Sequence of chain 1.C:
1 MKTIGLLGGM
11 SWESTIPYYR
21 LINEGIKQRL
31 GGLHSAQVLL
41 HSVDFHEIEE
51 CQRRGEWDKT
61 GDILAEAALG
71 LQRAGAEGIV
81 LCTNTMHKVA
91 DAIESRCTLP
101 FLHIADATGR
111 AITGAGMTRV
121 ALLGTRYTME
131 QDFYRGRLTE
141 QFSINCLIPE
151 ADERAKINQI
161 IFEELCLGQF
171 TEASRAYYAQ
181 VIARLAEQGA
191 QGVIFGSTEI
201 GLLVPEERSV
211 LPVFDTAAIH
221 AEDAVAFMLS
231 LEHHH

Binding-site contacts:
Ligand atom OE2 contacts residue GLN52 of chain 1.C at 3.9 Å.
Ligand atom CB contacts residue THR198 of chain 1.C at 3.4 Å.
Ligand atom OE1 contacts residue GLN52 of chain 1.C at 3.7 Å.
Ligand atom OE1 contacts residue PHE45 of chain 1.C at 3.8 Å.
Ligand atom C contacts residue SER197 of chain 1.C at 3.2 Å.
Ligand atom O contacts residue THR83 of chain 1.C at 3.7 Å.
Ligand atom CD contacts residue PHE45 of chain 1.C at 3.5 Å (hydrophobic).
Ligand atom OXT contacts residue GLU199 of chain 1.C at 3.8 Å.
Ligand atom C contacts residue GLU199 of chain 1.C at 4.0 Å.
Ligand atom OE2 contacts residue PHE45 of chain 1.C at 3.4 Å.
Ligand atom CB contacts residue THR83 of chain 1.C at 3.2 Å.
Ligand atom OE1 contacts residue MET86 of chain 1.C at 4.1 Å.
Ligand atom O contacts residue THR125 of chain 1.C at 4.0 Å.
Ligand atom OXT contacts residue ILE161 of chain 1.C at 4.0 Å.
Ligand atom OE1 contacts residue THR83 of chain 1.C at 3.1 Å (h-bond).
Ligand atom CD contacts residue THR83 of chain 1.C at 4.0 Å.
Ligand atom O contacts residue ASN84 of chain 1.C at 3.5 Å (h-bond).
Ligand atom CB contacts residue MET10 of chain 1.C at 2.9 Å (hydrophobic).
Ligand atom CB contacts residue GLU199 of chain 1.C at 3.4 Å.
Ligand atom OXT contacts residue SER197 of chain 1.C at 2.5 Å (h-bond).
Ligand atom C contacts residue THR85 of chain 1.C at 3.3 Å.
Ligand atom CA contacts residue THR83 of chain 1.C at 4.0 Å.
Ligand atom C contacts residue THR198 of chain 1.C at 4.0 Å.
Ligand atom OXT contacts residue THR125 of chain 1.C at 3.0 Å.
Ligand atom N contacts residue ASN84 of chain 1.C at 2.8 Å (h-bond).
Ligand atom N contacts residue THR198 of chain 1.C at 2.8 Å (h-bond).
Ligand atom CD contacts residue MET10 of chain 1.C at 3.5 Å (hydrophobic).
Ligand atom CA contacts residue SER197 of chain 1.C at 3.3 Å.
Ligand atom C contacts residue THR125 of chain 1.C at 3.8 Å.
Ligand atom N contacts residue SER197 of chain 1.C at 3.7 Å.
Ligand atom CG contacts residue MET10 of chain 1.C at 3.0 Å (hydrophobic).
Ligand atom CG contacts residue GLU199 of chain 1.C at 3.2 Å.
Ligand atom O contacts residue THR85 of chain 1.C at 2.5 Å (h-bond).
Ligand atom CA contacts residue THR198 of chain 1.C at 3.0 Å.
Ligand atom N contacts residue THR83 of chain 1.C at 3.3 Å.
Ligand atom CA contacts residue ASN84 of chain 1.C at 4.0 Å.
Ligand atom OXT contacts residue THR85 of chain 1.C at 3.6 Å (h-bond).
Ligand atom OE2 contacts residue PHE162 of chain 1.C at 3.0 Å.
Ligand atom OE1 contacts residue MET10 of chain 1.C at 3.5 Å (h-bond).
Ligand atom CA contacts residue GLU199 of chain 1.C at 3.2 Å.

A small-molecule ligand and the protein it binds are described below.
Small molecule (SMILES): N[C@@H](CCC(=O)O)C(=O)O